Binding-site contacts:
Ligand atom C3 contacts residue VAL406 of chain 1.I at 3.9 Å (hydrophobic).
Ligand atom O7 contacts residue ASN338 of chain 1.I at 4.1 Å.
Ligand atom O6 contacts residue SER171 of chain 1.I at 3.8 Å.
Ligand atom C5 contacts residue VAL406 of chain 1.I at 3.6 Å (hydrophobic).
Ligand atom C1 contacts residue VAL406 of chain 1.I at 4.2 Å (hydrophobic).
Ligand atom C4 contacts residue ASN224 of chain 1.I at 4.3 Å.
Ligand atom O5 contacts residue ASN224 of chain 1.I at 2.4 Å (h-bond).
Ligand atom C1 contacts residue ASN224 of chain 1.I at 1.5 Å.
Ligand atom C6 contacts residue NAG1 of chain 1.TB at 3.9 Å.
Ligand atom C2 contacts residue SER407 of chain 1.I at 4.3 Å.
Ligand atom O7 contacts residue PRO174 of chain 1.I at 3.9 Å.
Ligand atom N2 contacts residue SER407 of chain 1.I at 3.7 Å.
Ligand atom O5 contacts residue NAG1 of chain 1.TB at 3.8 Å.
Ligand atom O7 contacts residue ASN224 of chain 1.I at 4.2 Å.
Ligand atom C5 contacts residue NAG1 of chain 1.TB at 3.7 Å.
Ligand atom O7 contacts residue VAL216 of chain 1.I at 4.5 Å.
Ligand atom C8 contacts residue ASN338 of chain 1.I at 3.6 Å.
Ligand atom O6 contacts residue GLY340 of chain 1.I at 3.6 Å.
Ligand atom C8 contacts residue VAL216 of chain 1.I at 4.1 Å (hydrophobic).
Ligand atom C8 contacts residue LEU223 of chain 1.I at 3.7 Å (hydrophobic).
Ligand atom C1 contacts residue SER407 of chain 1.I at 3.9 Å.
Ligand atom O3 contacts residue CYS405 of chain 1.I at 4.2 Å.
Ligand atom C4 contacts residue VAL406 of chain 1.I at 4.1 Å (hydrophobic).
Ligand atom O4 contacts residue VAL406 of chain 1.I at 4.1 Å.
Ligand atom N2 contacts residue ASN224 of chain 1.I at 3.0 Å (h-bond).
Ligand atom C7 contacts residue ASN338 of chain 1.I at 4.1 Å.
Ligand atom C7 contacts residue ASN224 of chain 1.I at 3.8 Å.
Ligand atom O5 contacts residue VAL406 of chain 1.I at 4.3 Å.
Ligand atom C5 contacts residue ASN224 of chain 1.I at 3.8 Å.
Ligand atom C6 contacts residue SER171 of chain 1.I at 3.9 Å.
Ligand atom C3 contacts residue ASN224 of chain 1.I at 3.9 Å.
Ligand atom C1 contacts residue NAG1 of chain 1.TB at 4.3 Å.
Ligand atom C2 contacts residue ASN224 of chain 1.I at 2.5 Å.

This protein binds this small molecule.
Small molecule (SMILES): CC(=O)N[C@H]1[C@H](O[C@H]2[C@H](O)[C@@H](NC(C)=O)CO[C@@H]2CO)O[C@H](CO)[C@@H](O[C@@H]2O[C@H](CO)[C@@H](O)[C@H](O[C@H]3O[C@H](CO)[C@@H](O)[C@H](O)[C@@H]3O)[C@@H]2O)[C@@H]1O

Sequence of chain 1.I:
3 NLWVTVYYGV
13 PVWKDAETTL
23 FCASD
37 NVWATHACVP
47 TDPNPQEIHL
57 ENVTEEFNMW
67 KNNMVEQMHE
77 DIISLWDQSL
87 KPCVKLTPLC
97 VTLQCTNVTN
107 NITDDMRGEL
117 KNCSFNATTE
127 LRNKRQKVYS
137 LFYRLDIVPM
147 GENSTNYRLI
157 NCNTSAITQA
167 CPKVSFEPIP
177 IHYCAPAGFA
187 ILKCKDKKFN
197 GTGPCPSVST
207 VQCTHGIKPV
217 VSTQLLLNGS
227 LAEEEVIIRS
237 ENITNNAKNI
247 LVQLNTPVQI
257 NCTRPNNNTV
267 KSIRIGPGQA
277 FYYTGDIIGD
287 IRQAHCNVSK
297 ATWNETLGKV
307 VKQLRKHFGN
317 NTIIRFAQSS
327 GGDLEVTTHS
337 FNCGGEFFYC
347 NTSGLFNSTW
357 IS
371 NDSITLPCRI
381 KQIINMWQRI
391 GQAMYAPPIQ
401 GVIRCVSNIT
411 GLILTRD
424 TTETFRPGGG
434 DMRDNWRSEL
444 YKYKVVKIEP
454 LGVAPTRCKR